The protein below binds the small molecule below.
Small molecule (SMILES): CC(C)C[C@H](NC(=O)[C@H](CCc1ccccc1)NC(=O)CN1CCOCC1)C(=O)N[C@@H](Cc1ccccc1)C(=O)N[C@@H](CC(C)C)[C@@H](O)[C@H](C)CO

Sequence of chain 1.LA:
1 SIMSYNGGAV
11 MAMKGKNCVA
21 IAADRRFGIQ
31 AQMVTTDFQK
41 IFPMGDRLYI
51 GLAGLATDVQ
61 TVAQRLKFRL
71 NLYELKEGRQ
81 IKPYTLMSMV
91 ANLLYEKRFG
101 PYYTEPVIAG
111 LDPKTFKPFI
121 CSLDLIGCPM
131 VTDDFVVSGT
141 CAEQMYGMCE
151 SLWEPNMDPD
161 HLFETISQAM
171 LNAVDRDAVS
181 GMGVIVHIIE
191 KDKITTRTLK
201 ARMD

Binding-site contacts:
Ligand atom C43 contacts residue THR1 of chain 1.KA at 2.3 Å.
Ligand atom C11 contacts residue ASP124 of chain 1.LA at 3.2 Å.
Ligand atom O40 contacts residue THR21 of chain 1.KA at 3.4 Å (h-bond).
Ligand atom C39 contacts residue GLY47 of chain 1.KA at 3.5 Å.
Ligand atom N30 contacts residue THR21 of chain 1.KA at 2.7 Å (h-bond).
Ligand atom C13 contacts residue LEU125 of chain 1.LA at 3.3 Å (hydrophobic).
Ligand atom C7 contacts residue GLU105 of chain 1.LA at 2.7 Å.
Ligand atom C42 contacts residue THR1 of chain 1.KA at 2.2 Å.
Ligand atom C58 contacts residue ARG19 of chain 1.KA at 3.0 Å.
Ligand atom C26 contacts residue ASP124 of chain 1.LA at 3.2 Å.
Ligand atom O29 contacts residue ALA49 of chain 1.KA at 3.3 Å (h-bond).
Ligand atom C8 contacts residue GLU105 of chain 1.LA at 3.2 Å.
Ligand atom O21 contacts residue GLU22 of chain 1.KA at 3.4 Å.
Ligand atom C15 contacts residue THR48 of chain 1.KA at 3.7 Å.
Ligand atom C28 contacts residue THR21 of chain 1.KA at 3.5 Å.
Ligand atom C51 contacts residue THR1 of chain 1.KA at 1.5 Å.
Ligand atom O9 contacts residue GLU105 of chain 1.LA at 2.8 Å (salt-bridge).
Ligand atom C20 contacts residue ASP124 of chain 1.LA at 3.2 Å.
Ligand atom O48 contacts residue GLY47 of chain 1.KA at 3.1 Å (h-bond).
Ligand atom C59 contacts residue THR1 of chain 1.KA at 2.3 Å.
Ligand atom C23 contacts residue THR21 of chain 1.KA at 3.5 Å.
Ligand atom C47 contacts residue THR1 of chain 1.KA at 1.5 Å.
Ligand atom C46 contacts residue GLY45 of chain 1.KA at 3.2 Å.
Ligand atom C27 contacts residue ALA20 of chain 1.KA at 3.5 Å (hydrophobic).
Ligand atom C58 contacts residue THR1 of chain 1.KA at 2.5 Å.
Ligand atom O60 contacts residue THR1 of chain 1.KA at 3.5 Å (h-bond).
Ligand atom C31 contacts residue GLY47 of chain 1.KA at 3.3 Å.
Ligand atom C24 contacts residue ASP124 of chain 1.LA at 3.5 Å.
Ligand atom C13 contacts residue ILE126 of chain 1.LA at 3.6 Å (hydrophobic).
Ligand atom N41 contacts residue THR1 of chain 1.KA at 3.5 Å (h-bond).
Ligand atom O9 contacts residue ASP124 of chain 1.LA at 3.1 Å (salt-bridge).
Ligand atom C16 contacts residue THR48 of chain 1.KA at 3.6 Å.
Ligand atom O48 contacts residue THR1 of chain 1.KA at 2.4 Å (h-bond).
Ligand atom C58 contacts residue GLY168 of chain 1.KA at 3.0 Å.
Ligand atom C58 contacts residue LYS33 of chain 1.KA at 3.1 Å.
Ligand atom O40 contacts residue ALA20 of chain 1.KA at 3.5 Å.
Ligand atom C59 contacts residue SER129 of chain 1.KA at 3.7 Å.
Ligand atom N41 contacts residue GLY47 of chain 1.KA at 3.0 Å (h-bond).
Ligand atom C44 contacts residue THR1 of chain 1.KA at 3.7 Å.
Ligand atom N22 contacts residue ASP124 of chain 1.LA at 2.9 Å (salt-bridge).

Sequence of chain 1.KA:
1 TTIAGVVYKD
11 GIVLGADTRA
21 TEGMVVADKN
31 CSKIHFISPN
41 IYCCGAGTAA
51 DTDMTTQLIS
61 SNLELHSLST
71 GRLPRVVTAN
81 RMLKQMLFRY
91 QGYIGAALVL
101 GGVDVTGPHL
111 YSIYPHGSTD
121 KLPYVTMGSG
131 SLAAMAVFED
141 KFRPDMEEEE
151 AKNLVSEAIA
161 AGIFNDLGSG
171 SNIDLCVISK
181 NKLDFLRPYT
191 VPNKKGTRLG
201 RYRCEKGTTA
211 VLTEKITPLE